This protein binds this small molecule.
Small molecule (SMILES): CC(=O)N[C@H](C=O)[C@@H](O)[C@H](O)[C@H](O)COP(=O)(O)O

Binding-site contacts:
Ligand atom O1 contacts residue GLN11 of chain 1.A at 3.0 Å (h-bond).
Ligand atom C1 contacts residue LYS63 of chain 1.A at 2.9 Å.
Ligand atom C2 contacts residue LYS63 of chain 1.A at 2.5 Å.
Ligand atom O1 contacts residue ARG40 of chain 1.A at 3.0 Å (salt-bridge).
Ligand atom O3 contacts residue RFW1 of chain 1.G at 1.2 Å (h-bond).
Ligand atom OP2 contacts residue GLY204 of chain 1.A at 3.5 Å (h-bond).
Ligand atom OP3 contacts residue ASN182 of chain 1.A at 2.9 Å (h-bond).
Ligand atom O3 contacts residue ARG208 of chain 1.A at 3.2 Å (salt-bridge).
Ligand atom C5 contacts residue RFW1 of chain 1.G at 0.4 Å.
Ligand atom OP1 contacts residue RFW1 of chain 1.G at 0.2 Å (h-bond).
Ligand atom O7 contacts residue RFW1 of chain 1.G at 0.9 Å (h-bond).
Ligand atom C2 contacts residue RFW1 of chain 1.G at 0.9 Å.
Ligand atom OP3 contacts residue RFW1 of chain 1.G at 0.1 Å (h-bond).
Ligand atom O6 contacts residue RFW1 of chain 1.G at 0.4 Å (h-bond).
Ligand atom OP2 contacts residue GLY203 of chain 1.A at 3.0 Å (h-bond).
Ligand atom O5 contacts residue RFW1 of chain 1.G at 0.2 Å (h-bond).
Ligand atom N contacts residue RFW1 of chain 1.G at 0.6 Å.
Ligand atom C1 contacts residue ARG40 of chain 1.A at 3.5 Å.
Ligand atom O1 contacts residue GLU180 of chain 1.A at 3.5 Å (salt-bridge).
Ligand atom O1 contacts residue RFW1 of chain 1.G at 2.2 Å (h-bond).
Ligand atom C3 contacts residue LYS63 of chain 1.A at 3.0 Å.
Ligand atom OP1 contacts residue GLY204 of chain 1.A at 2.9 Å (h-bond).
Ligand atom C8 contacts residue RFW1 of chain 1.G at 1.0 Å.
Ligand atom O6 contacts residue GLY181 of chain 1.A at 3.5 Å.
Ligand atom C3 contacts residue RFW1 of chain 1.G at 0.8 Å.
Ligand atom C6 contacts residue RFW1 of chain 1.G at 0.6 Å.
Ligand atom C1 contacts residue RFW1 of chain 1.G at 1.6 Å.
Ligand atom O4 contacts residue ARG208 of chain 1.A at 3.1 Å (salt-bridge).
Ligand atom O5 contacts residue GLU180 of chain 1.A at 2.5 Å (salt-bridge).
Ligand atom C7 contacts residue RFW1 of chain 1.G at 0.7 Å.
Ligand atom C4 contacts residue RFW1 of chain 1.G at 0.4 Å.
Ligand atom P contacts residue RFW1 of chain 1.G at 0.2 Å.
Ligand atom OP2 contacts residue RFW1 of chain 1.G at 0.4 Å (h-bond).
Ligand atom O3 contacts residue LYS63 of chain 1.A at 3.2 Å (salt-bridge).
Ligand atom O4 contacts residue RFW1 of chain 1.G at 0.8 Å (h-bond).
Ligand atom C5 contacts residue GLU180 of chain 1.A at 3.3 Å.
Ligand atom C1 contacts residue THR145 of chain 1.A at 3.5 Å.
Ligand atom OP3 contacts residue GLY181 of chain 1.A at 3.6 Å.
Ligand atom O1 contacts residue LYS63 of chain 1.A at 2.8 Å (salt-bridge).
Ligand atom C8 contacts residue THR145 of chain 1.A at 3.6 Å.

Sequence of chain 1.A:
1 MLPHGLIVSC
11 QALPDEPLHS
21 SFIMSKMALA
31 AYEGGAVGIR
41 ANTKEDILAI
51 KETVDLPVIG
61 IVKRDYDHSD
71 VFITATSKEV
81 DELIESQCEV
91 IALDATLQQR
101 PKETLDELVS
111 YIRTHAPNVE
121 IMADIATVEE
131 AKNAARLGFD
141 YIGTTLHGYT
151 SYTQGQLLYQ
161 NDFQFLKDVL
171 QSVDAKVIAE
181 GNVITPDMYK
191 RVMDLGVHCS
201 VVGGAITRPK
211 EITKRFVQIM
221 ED